Binding-site contacts:
Ligand atom CAB contacts residue GLN164 of chain 1.A at 3.7 Å.
Ligand atom OAC contacts residue LEU146 of chain 1.A at 3.7 Å.
Ligand atom CAG contacts residue PHE67 of chain 1.A at 3.2 Å (hydrophobic).
Ligand atom SAH contacts residue PHE67 of chain 1.A at 3.3 Å (h-bond).
Ligand atom OAC contacts residue SER65 of chain 1.A at 4.3 Å.
Ligand atom CAB contacts residue VAL139 of chain 1.A at 3.9 Å (hydrophobic).
Ligand atom CAA contacts residue THR39 of chain 1.A at 4.0 Å.
Ligand atom OAD contacts residue LEU146 of chain 1.A at 3.8 Å.
Ligand atom CAG contacts residue MET40 of chain 1.A at 3.9 Å (hydrophobic).
Ligand atom CAA contacts residue MET40 of chain 1.A at 4.3 Å (hydrophobic).
Ligand atom CAF contacts residue VAL142 of chain 1.A at 2.8 Å (hydrophobic).
Ligand atom CAE contacts residue VAL142 of chain 1.A at 3.3 Å (hydrophobic).
Ligand atom SAK contacts residue VAL143 of chain 1.A at 4.2 Å.
Ligand atom CAA contacts residue PRO38 of chain 1.A at 3.4 Å (hydrophobic).
Ligand atom OAD contacts residue VAL139 of chain 1.A at 4.3 Å.
Ligand atom NAJ contacts residue PRO38 of chain 1.A at 4.4 Å.
Ligand atom OAC contacts residue THR39 of chain 1.A at 3.5 Å (h-bond).
Ligand atom NAJ contacts residue PHE157 of chain 1.A at 4.3 Å.
Ligand atom CAE contacts residue ASN69 of chain 1.A at 3.6 Å.
Ligand atom SAH contacts residue VAL68 of chain 1.A at 4.1 Å.
Ligand atom CAI contacts residue VAL142 of chain 1.A at 3.3 Å (hydrophobic).
Ligand atom SAH contacts residue MET40 of chain 1.A at 3.0 Å.
Ligand atom CAB contacts residue VAL143 of chain 1.A at 3.8 Å (hydrophobic).
Ligand atom OAD contacts residue VAL143 of chain 1.A at 2.9 Å.
Ligand atom SAK contacts residue VAL142 of chain 1.A at 4.0 Å.
Ligand atom OAD contacts residue PRO38 of chain 1.A at 4.0 Å.
Ligand atom CAF contacts residue VAL139 of chain 1.A at 4.1 Å (hydrophobic).
Ligand atom SAH contacts residue ASN69 of chain 1.A at 3.9 Å.
Ligand atom SAK contacts residue PRO38 of chain 1.A at 3.8 Å.
Ligand atom OAD contacts residue VAL142 of chain 1.A at 3.4 Å.
Ligand atom CAB contacts residue PHE157 of chain 1.A at 3.6 Å (hydrophobic).
Ligand atom CAE contacts residue MET40 of chain 1.A at 3.9 Å (hydrophobic).
Ligand atom OAC contacts residue PRO38 of chain 1.A at 3.1 Å.
Ligand atom SAK contacts residue LEU146 of chain 1.A at 4.2 Å.
Ligand atom CAE contacts residue VAL139 of chain 1.A at 4.2 Å (hydrophobic).
Ligand atom SAH contacts residue VAL142 of chain 1.A at 4.1 Å.
Ligand atom CAG contacts residue VAL142 of chain 1.A at 4.0 Å (hydrophobic).
Ligand atom CAG contacts residue THR39 of chain 1.A at 4.3 Å.

A small-molecule ligand and the protein it binds are described below.
Small molecule (SMILES): CN(C)S(=O)(=O)c1ccsc1

Sequence of chain 1.A:
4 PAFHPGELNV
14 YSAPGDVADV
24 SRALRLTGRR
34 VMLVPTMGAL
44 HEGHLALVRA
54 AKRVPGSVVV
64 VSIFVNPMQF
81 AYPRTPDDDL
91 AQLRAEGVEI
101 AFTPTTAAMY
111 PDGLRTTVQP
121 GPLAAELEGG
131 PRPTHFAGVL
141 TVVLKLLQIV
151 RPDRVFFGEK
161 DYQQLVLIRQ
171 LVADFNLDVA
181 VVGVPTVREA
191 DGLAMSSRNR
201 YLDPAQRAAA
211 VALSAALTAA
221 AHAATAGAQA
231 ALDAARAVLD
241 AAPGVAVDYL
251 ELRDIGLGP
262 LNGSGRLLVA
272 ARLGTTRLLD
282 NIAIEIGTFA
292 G